This protein binds this small molecule.
Small molecule (SMILES): CC(=O)N[C@@H]1[C@@H](O)[C@H](O)[C@@H](CO)O[C@H]1O

Binding-site contacts:
Ligand atom C7 contacts residue ASN1015 of chain 1.B at 3.0 Å.
Ligand atom O6 contacts residue ASN1015 of chain 1.B at 4.1 Å.
Ligand atom C1 contacts residue THR1017 of chain 1.B at 4.4 Å.
Ligand atom C8 contacts residue ASN1015 of chain 1.B at 3.2 Å.
Ligand atom C2 contacts residue ASN1015 of chain 1.B at 2.3 Å.
Ligand atom C8 contacts residue PHE1018 of chain 1.B at 3.6 Å (hydrophobic).
Ligand atom O7 contacts residue ASN1015 of chain 1.B at 3.9 Å.
Ligand atom C3 contacts residue ASN1015 of chain 1.B at 3.7 Å.
Ligand atom O5 contacts residue THR1017 of chain 1.B at 3.7 Å.
Ligand atom C6 contacts residue ASN1015 of chain 1.B at 4.2 Å.
Ligand atom C1 contacts residue ASN1015 of chain 1.B at 1.4 Å.
Ligand atom O5 contacts residue ASN1015 of chain 1.B at 2.5 Å (h-bond).
Ligand atom C4 contacts residue ASN1015 of chain 1.B at 4.2 Å.
Ligand atom C5 contacts residue ASN1015 of chain 1.B at 3.5 Å.
Ligand atom N2 contacts residue ASN1015 of chain 1.B at 2.6 Å (h-bond).

Sequence of chain 1.B:
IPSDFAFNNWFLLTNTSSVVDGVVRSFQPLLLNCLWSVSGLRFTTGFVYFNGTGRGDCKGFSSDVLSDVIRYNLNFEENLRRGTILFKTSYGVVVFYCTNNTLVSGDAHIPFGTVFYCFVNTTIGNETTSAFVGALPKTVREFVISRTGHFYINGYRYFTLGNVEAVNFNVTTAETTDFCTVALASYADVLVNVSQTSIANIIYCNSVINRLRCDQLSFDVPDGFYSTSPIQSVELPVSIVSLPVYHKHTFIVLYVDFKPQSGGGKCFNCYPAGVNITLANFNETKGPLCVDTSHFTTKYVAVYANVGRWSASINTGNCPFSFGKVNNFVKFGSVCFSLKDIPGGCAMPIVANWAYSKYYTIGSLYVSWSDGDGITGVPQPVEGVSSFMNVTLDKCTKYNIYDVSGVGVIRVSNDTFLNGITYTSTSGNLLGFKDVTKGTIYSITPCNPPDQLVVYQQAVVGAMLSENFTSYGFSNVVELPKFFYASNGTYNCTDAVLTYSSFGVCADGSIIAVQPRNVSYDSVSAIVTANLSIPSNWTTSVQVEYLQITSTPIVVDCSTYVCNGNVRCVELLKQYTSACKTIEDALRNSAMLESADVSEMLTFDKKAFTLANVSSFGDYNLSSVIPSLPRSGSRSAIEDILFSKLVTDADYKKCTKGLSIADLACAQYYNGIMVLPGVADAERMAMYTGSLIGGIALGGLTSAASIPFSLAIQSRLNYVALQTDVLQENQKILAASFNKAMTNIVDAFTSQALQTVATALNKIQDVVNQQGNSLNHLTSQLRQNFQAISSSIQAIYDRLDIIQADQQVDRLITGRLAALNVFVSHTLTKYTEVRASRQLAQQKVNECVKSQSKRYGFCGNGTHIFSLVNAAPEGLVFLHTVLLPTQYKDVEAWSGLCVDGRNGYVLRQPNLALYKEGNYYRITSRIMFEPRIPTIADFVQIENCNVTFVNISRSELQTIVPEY